Sequence of chain 1.A:
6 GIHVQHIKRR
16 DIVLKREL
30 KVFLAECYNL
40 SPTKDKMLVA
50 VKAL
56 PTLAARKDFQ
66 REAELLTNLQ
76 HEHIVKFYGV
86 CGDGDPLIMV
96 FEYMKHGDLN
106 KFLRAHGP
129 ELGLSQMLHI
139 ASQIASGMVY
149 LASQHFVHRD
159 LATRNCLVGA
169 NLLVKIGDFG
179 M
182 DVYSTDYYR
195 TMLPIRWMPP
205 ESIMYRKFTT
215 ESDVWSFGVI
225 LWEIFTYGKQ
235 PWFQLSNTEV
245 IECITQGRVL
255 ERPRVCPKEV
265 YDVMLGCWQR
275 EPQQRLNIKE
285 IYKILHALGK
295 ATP

This protein binds this small molecule.
Small molecule (SMILES): O=C(Nc1cccc(Nc2ccc3c(c2)NC(=O)/C3=C\c2ccc[nH]2)c1)Nc1cccc(C(F)(F)F)c1

Binding-site contacts:
Ligand atom C11 contacts residue GLU67 of chain 1.A at 3.4 Å.
Ligand atom N13 contacts residue ASP176 of chain 1.A at 3.2 Å (salt-bridge).
Ligand atom C24 contacts residue ALA49 of chain 1.A at 3.4 Å (hydrophobic).
Ligand atom N25 contacts residue ALA49 of chain 1.A at 3.2 Å.
Ligand atom C38 contacts residue ASP176 of chain 1.A at 3.4 Å.
Ligand atom N25 contacts residue LEU165 of chain 1.A at 3.5 Å.
Ligand atom C36 contacts residue LEU165 of chain 1.A at 3.5 Å (hydrophobic).
Ligand atom O12 contacts residue ASP176 of chain 1.A at 2.6 Å (salt-bridge).
Ligand atom F3 contacts residue GLY175 of chain 1.A at 3.3 Å.
Ligand atom C32 contacts residue GLY102 of chain 1.A at 3.5 Å.
Ligand atom C33 contacts residue MET99 of chain 1.A at 3.0 Å (hydrophobic).
Ligand atom C9 contacts residue ASP176 of chain 1.A at 3.5 Å.
Ligand atom C26 contacts residue MET99 of chain 1.A at 3.5 Å (hydrophobic).
Ligand atom O27 contacts residue MET99 of chain 1.A at 2.6 Å (h-bond).
Ligand atom C18 contacts residue PHE96 of chain 1.A at 3.5 Å (hydrophobic).
Ligand atom F3 contacts residue ILE79 of chain 1.A at 3.3 Å.
Ligand atom N25 contacts residue GLU97 of chain 1.A at 2.8 Å (salt-bridge).
Ligand atom N34 contacts residue MET99 of chain 1.A at 2.8 Å (h-bond).
Ligand atom C7 contacts residue LEU70 of chain 1.A at 3.5 Å (hydrophobic).
Ligand atom C24 contacts residue LEU165 of chain 1.A at 3.2 Å (hydrophobic).
Ligand atom N10 contacts residue ASP176 of chain 1.A at 3.5 Å (salt-bridge).
Ligand atom C6 contacts residue PHE154 of chain 1.A at 3.4 Å (hydrophobic).
Ligand atom F3 contacts residue ILE174 of chain 1.A at 3.1 Å.
Ligand atom C9 contacts residue GLU67 of chain 1.A at 3.4 Å.
Ligand atom C37 contacts residue PHE96 of chain 1.A at 3.2 Å (hydrophobic).
Ligand atom C14 contacts residue PHE96 of chain 1.A at 3.6 Å (hydrophobic).
Ligand atom C23 contacts residue LEU165 of chain 1.A at 3.4 Å (hydrophobic).
Ligand atom C11 contacts residue ASP176 of chain 1.A at 3.0 Å.
Ligand atom N10 contacts residue GLU67 of chain 1.A at 2.6 Å (salt-bridge).
Ligand atom C16 contacts residue LYS51 of chain 1.A at 3.5 Å.
Ligand atom O27 contacts residue TYR98 of chain 1.A at 3.2 Å.
Ligand atom F4 contacts residue HIS156 of chain 1.A at 3.2 Å.
Ligand atom N19 contacts residue PHE96 of chain 1.A at 3.4 Å.
Ligand atom O12 contacts residue GLY175 of chain 1.A at 3.6 Å.
Ligand atom N13 contacts residue GLU67 of chain 1.A at 3.2 Å (salt-bridge).
Ligand atom F4 contacts residue GLY175 of chain 1.A at 3.1 Å.
Ligand atom C7 contacts residue PHE154 of chain 1.A at 3.5 Å (hydrophobic).
Ligand atom C31 contacts residue GLY102 of chain 1.A at 3.5 Å.
Ligand atom C8 contacts residue GLU67 of chain 1.A at 3.4 Å.
Ligand atom C18 contacts residue PHE177 of chain 1.A at 3.5 Å (hydrophobic).